Binding-site contacts:
Ligand atom C6 contacts residue GLU526 of chain 1.A at 3.3 Å.
Ligand atom O5 contacts residue SER550 of chain 1.A at 3.1 Å (h-bond).
Ligand atom O3 contacts residue NAG1 of chain 1.E at 2.9 Å (h-bond).
Ligand atom O5 contacts residue ASN523 of chain 1.A at 4.4 Å.
Ligand atom C5 contacts residue SER550 of chain 1.A at 3.4 Å.
Ligand atom C3 contacts residue ASP572 of chain 1.A at 4.2 Å.
Ligand atom O6 contacts residue LYS502 of chain 1.A at 4.2 Å.
Ligand atom C8 contacts residue NAG1 of chain 1.E at 3.9 Å.
Ligand atom C7 contacts residue ASN548 of chain 1.A at 3.6 Å.
Ligand atom O7 contacts residue ASN548 of chain 1.A at 3.9 Å.
Ligand atom C7 contacts residue NAG1 of chain 1.E at 4.0 Å.
Ligand atom C6 contacts residue SER550 of chain 1.A at 4.0 Å.
Ligand atom C6 contacts residue GLY525 of chain 1.A at 4.5 Å.
Ligand atom N2 contacts residue NAG1 of chain 1.E at 3.6 Å.
Ligand atom C2 contacts residue ASN548 of chain 1.A at 2.4 Å.
Ligand atom C2 contacts residue ASP572 of chain 1.A at 3.8 Å.
Ligand atom C8 contacts residue ASP572 of chain 1.A at 4.1 Å.
Ligand atom O4 contacts residue GLU526 of chain 1.A at 4.3 Å.
Ligand atom N2 contacts residue ASP572 of chain 1.A at 3.1 Å (salt-bridge).
Ligand atom C4 contacts residue ASN548 of chain 1.A at 4.2 Å.
Ligand atom C1 contacts residue SER550 of chain 1.A at 3.4 Å.
Ligand atom O5 contacts residue GLY525 of chain 1.A at 4.3 Å.
Ligand atom O6 contacts residue GLU526 of chain 1.A at 3.4 Å (salt-bridge).
Ligand atom O6 contacts residue ALA501 of chain 1.A at 4.3 Å.
Ligand atom N2 contacts residue ASN548 of chain 1.A at 3.0 Å (h-bond).
Ligand atom C3 contacts residue ASN548 of chain 1.A at 3.8 Å.
Ligand atom C5 contacts residue NAG1 of chain 1.E at 4.2 Å.
Ligand atom C7 contacts residue ASP572 of chain 1.A at 4.1 Å.
Ligand atom C5 contacts residue ASN548 of chain 1.A at 3.7 Å.
Ligand atom C8 contacts residue VAL570 of chain 1.A at 3.9 Å (hydrophobic).
Ligand atom C1 contacts residue ASP572 of chain 1.A at 3.6 Å.
Ligand atom C2 contacts residue NAG1 of chain 1.E at 4.5 Å.
Ligand atom O6 contacts residue GLY525 of chain 1.A at 4.3 Å.
Ligand atom C3 contacts residue NAG1 of chain 1.E at 3.6 Å.
Ligand atom C1 contacts residue ASN548 of chain 1.A at 1.5 Å.
Ligand atom O5 contacts residue ASN548 of chain 1.A at 2.4 Å (h-bond).

Sequence of chain 1.A:
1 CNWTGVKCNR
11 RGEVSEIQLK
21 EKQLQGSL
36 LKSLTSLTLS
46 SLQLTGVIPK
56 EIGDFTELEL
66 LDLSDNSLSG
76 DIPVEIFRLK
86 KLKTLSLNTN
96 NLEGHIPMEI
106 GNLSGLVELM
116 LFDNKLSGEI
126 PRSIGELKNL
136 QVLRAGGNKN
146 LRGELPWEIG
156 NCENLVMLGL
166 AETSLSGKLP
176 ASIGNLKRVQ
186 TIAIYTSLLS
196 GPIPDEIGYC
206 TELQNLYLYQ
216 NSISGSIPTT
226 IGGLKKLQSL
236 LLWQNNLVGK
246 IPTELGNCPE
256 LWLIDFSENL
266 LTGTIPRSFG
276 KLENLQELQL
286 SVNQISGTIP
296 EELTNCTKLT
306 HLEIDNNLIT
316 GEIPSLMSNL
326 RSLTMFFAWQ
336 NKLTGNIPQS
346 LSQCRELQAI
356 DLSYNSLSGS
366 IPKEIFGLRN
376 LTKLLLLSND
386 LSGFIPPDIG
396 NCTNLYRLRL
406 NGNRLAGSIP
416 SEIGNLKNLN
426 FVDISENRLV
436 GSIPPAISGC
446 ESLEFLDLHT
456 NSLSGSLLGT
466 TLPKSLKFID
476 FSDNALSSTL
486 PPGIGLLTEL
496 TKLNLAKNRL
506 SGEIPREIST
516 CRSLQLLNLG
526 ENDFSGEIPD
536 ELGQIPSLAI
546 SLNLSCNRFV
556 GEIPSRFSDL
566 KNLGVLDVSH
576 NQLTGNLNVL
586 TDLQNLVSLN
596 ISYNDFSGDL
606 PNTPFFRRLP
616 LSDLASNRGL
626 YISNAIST

A protein and the small-molecule ligand that binds it are described below.
Small molecule (SMILES): CC(=O)N[C@@H]1[C@@H](O)[C@H](O)[C@@H](CO)O[C@H]1O